Sequence of chain 1.A:
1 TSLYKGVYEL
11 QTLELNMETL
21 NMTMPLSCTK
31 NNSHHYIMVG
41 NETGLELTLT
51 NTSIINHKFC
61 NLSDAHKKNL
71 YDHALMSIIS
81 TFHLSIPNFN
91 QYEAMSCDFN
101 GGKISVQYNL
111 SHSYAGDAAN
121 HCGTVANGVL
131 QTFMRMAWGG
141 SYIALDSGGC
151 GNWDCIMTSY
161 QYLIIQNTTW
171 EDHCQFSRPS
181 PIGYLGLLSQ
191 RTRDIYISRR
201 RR

A small-molecule ligand and the protein it binds are described below.
Small molecule (SMILES): CC(=O)N[C@@H]1[C@@H](O)[C@H](O)[C@@H](CO)O[C@H]1O

Binding-site contacts:
Ligand atom C7 contacts residue HIS34 of chain 1.A at 4.2 Å.
Ligand atom C5 contacts residue ASN32 of chain 1.A at 3.6 Å.
Ligand atom C8 contacts residue ASN31 of chain 1.A at 3.8 Å.
Ligand atom C3 contacts residue ASN32 of chain 1.A at 3.9 Å.
Ligand atom C7 contacts residue ASN32 of chain 1.A at 4.1 Å.
Ligand atom C4 contacts residue ASN32 of chain 1.A at 4.3 Å.
Ligand atom O7 contacts residue LYS30 of chain 1.A at 3.4 Å.
Ligand atom C1 contacts residue ASN32 of chain 1.A at 1.4 Å.
Ligand atom C8 contacts residue SER33 of chain 1.A at 3.3 Å.
Ligand atom C2 contacts residue ASN32 of chain 1.A at 2.6 Å.
Ligand atom N2 contacts residue ASN32 of chain 1.A at 3.1 Å (h-bond).
Ligand atom C7 contacts residue ASN31 of chain 1.A at 3.0 Å.
Ligand atom O5 contacts residue ASN32 of chain 1.A at 2.4 Å (h-bond).
Ligand atom C8 contacts residue ASN32 of chain 1.A at 4.1 Å.
Ligand atom O7 contacts residue SER33 of chain 1.A at 4.5 Å.
Ligand atom C1 contacts residue ASN31 of chain 1.A at 3.9 Å.
Ligand atom C7 contacts residue SER33 of chain 1.A at 4.2 Å.
Ligand atom C8 contacts residue HIS34 of chain 1.A at 3.3 Å.
Ligand atom O7 contacts residue ASN31 of chain 1.A at 2.5 Å (h-bond).
Ligand atom C2 contacts residue ASN31 of chain 1.A at 3.8 Å.
Ligand atom N2 contacts residue ASN31 of chain 1.A at 3.0 Å (h-bond).
Ligand atom O7 contacts residue HIS34 of chain 1.A at 3.9 Å.
Ligand atom C2 contacts residue SER33 of chain 1.A at 4.3 Å.